Binding-site contacts:
Ligand atom C1 contacts residue GLN180 of chain 2.B at 4.1 Å.
Ligand atom C1 contacts residue GLU181 of chain 2.B at 3.6 Å.
Ligand atom C3 contacts residue GLY178 of chain 2.B at 4.4 Å.
Ligand atom C1 contacts residue GLY145 of chain 2.B at 3.8 Å.
Ligand atom C1 contacts residue VAL182 of chain 2.B at 4.2 Å (hydrophobic).
Ligand atom C3 contacts residue ARG179 of chain 2.B at 4.2 Å.
Ligand atom O1 contacts residue VAL182 of chain 2.B at 3.1 Å (h-bond).
Ligand atom C3 contacts residue GLU181 of chain 2.B at 3.7 Å.
Ligand atom O1 contacts residue GLY145 of chain 2.B at 3.3 Å (h-bond).
Ligand atom C2 contacts residue GLN180 of chain 2.B at 2.9 Å.
Ligand atom O1 contacts residue ARG179 of chain 2.B at 3.8 Å.
Ligand atom O3 contacts residue GLN180 of chain 2.B at 2.9 Å (h-bond).
Ligand atom O3 contacts residue GLY178 of chain 2.B at 3.2 Å (h-bond).
Ligand atom O3 contacts residue ARG179 of chain 2.B at 3.8 Å.
Ligand atom C1 contacts residue ARG179 of chain 2.B at 4.1 Å.
Ligand atom C2 contacts residue GLU181 of chain 2.B at 2.7 Å.
Ligand atom O3 contacts residue GLU181 of chain 2.B at 4.2 Å.
Ligand atom C2 contacts residue ARG179 of chain 2.B at 3.3 Å.
Ligand atom O1 contacts residue SER147 of chain 2.B at 3.9 Å.
Ligand atom C2 contacts residue VAL182 of chain 2.B at 4.2 Å (hydrophobic).
Ligand atom O1 contacts residue GLN180 of chain 2.B at 4.3 Å.
Ligand atom C3 contacts residue GLN180 of chain 2.B at 3.4 Å.
Ligand atom O1 contacts residue GLU181 of chain 2.B at 3.4 Å.

Sequence of chain 2.B:
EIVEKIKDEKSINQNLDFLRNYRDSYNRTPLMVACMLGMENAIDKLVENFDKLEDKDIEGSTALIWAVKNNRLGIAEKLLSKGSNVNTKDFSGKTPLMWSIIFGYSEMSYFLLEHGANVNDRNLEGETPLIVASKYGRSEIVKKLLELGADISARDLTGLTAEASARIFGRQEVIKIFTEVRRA

The protein below binds the small molecule below.
Small molecule (SMILES): C[C@H](O)CCO